Sequence of chain 1.E:
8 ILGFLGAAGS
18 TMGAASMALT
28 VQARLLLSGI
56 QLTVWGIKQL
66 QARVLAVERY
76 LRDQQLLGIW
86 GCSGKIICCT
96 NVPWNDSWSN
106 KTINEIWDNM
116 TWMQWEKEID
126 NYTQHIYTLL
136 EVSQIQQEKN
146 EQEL

Binding-site contacts:
Ligand atom C13 contacts residue ILE91 of chain 1.B at 4.2 Å (hydrophobic).
Ligand atom C11 contacts residue PHE11 of chain 1.B at 4.3 Å (hydrophobic).
Ligand atom C22 contacts residue PHE11 of chain 1.B at 3.9 Å (hydrophobic).
Ligand atom C13 contacts residue PHE11 of chain 1.B at 4.0 Å (hydrophobic).
Ligand atom C21 contacts residue VAL72 of chain 1.B at 4.3 Å (hydrophobic).
Ligand atom C05 contacts residue ALA30 of chain 1.B at 4.2 Å (hydrophobic).
Ligand atom N04 contacts residue GLN80 of chain 1.E at 4.3 Å.
Ligand atom C12 contacts residue PHE11 of chain 1.B at 4.2 Å (hydrophobic).
Ligand atom C14 contacts residue PHE11 of chain 1.B at 3.8 Å (hydrophobic).
Ligand atom C07 contacts residue LEU81 of chain 1.E at 4.0 Å (hydrophobic).
Ligand atom C21 contacts residue ALA71 of chain 1.B at 4.3 Å (hydrophobic).
Ligand atom C22 contacts residue TYR75 of chain 1.B at 3.6 Å (hydrophobic).
Ligand atom C09 contacts residue PHE11 of chain 1.B at 4.2 Å (hydrophobic).
Ligand atom C21 contacts residue TYR75 of chain 1.B at 4.2 Å (hydrophobic).
Ligand atom C08 contacts residue PHE11 of chain 1.B at 4.3 Å (hydrophobic).
Ligand atom C25 contacts residue LEU81 of chain 1.E at 4.3 Å (hydrophobic).
Ligand atom C07 contacts residue LEU26 of chain 1.B at 4.2 Å (hydrophobic).
Ligand atom C23 contacts residue LEU76 of chain 1.E at 4.2 Å (hydrophobic).
Ligand atom C02 contacts residue LEU26 of chain 1.B at 3.6 Å (hydrophobic).
Ligand atom N18 contacts residue PHE11 of chain 1.B at 4.0 Å.
Ligand atom C01 contacts residue THR27 of chain 1.B at 3.7 Å.
Ligand atom C14 contacts residue ARG77 of chain 1.E at 4.3 Å.
Ligand atom C06 contacts residue LEU81 of chain 1.E at 4.0 Å (hydrophobic).
Ligand atom C08 contacts residue LEU33 of chain 1.B at 4.2 Å (hydrophobic).
Ligand atom C16 contacts residue PHE11 of chain 1.B at 3.7 Å (hydrophobic).
Ligand atom O17 contacts residue PHE11 of chain 1.B at 3.9 Å.
Ligand atom O26 contacts residue ALA30 of chain 1.B at 3.9 Å.
Ligand atom C02 contacts residue ALA30 of chain 1.B at 4.3 Å (hydrophobic).
Ligand atom C20 contacts residue ILE8 of chain 1.B at 3.9 Å (hydrophobic).
Ligand atom C15 contacts residue PHE11 of chain 1.B at 3.8 Å (hydrophobic).
Ligand atom C12 contacts residue GLN80 of chain 1.E at 3.9 Å.
Ligand atom C24 contacts residue PHE11 of chain 1.B at 4.0 Å (hydrophobic).
Ligand atom C05 contacts residue LEU26 of chain 1.B at 4.3 Å (hydrophobic).
Ligand atom C07 contacts residue ALA30 of chain 1.B at 4.4 Å (hydrophobic).
Ligand atom O26 contacts residue LEU26 of chain 1.B at 3.2 Å.
Ligand atom C13 contacts residue GLN80 of chain 1.E at 4.1 Å.
Ligand atom C06 contacts residue LEU26 of chain 1.B at 4.3 Å (hydrophobic).
Ligand atom O17 contacts residue ILE8 of chain 1.B at 4.3 Å.
Ligand atom C08 contacts residue LEU81 of chain 1.E at 4.1 Å (hydrophobic).
Ligand atom C01 contacts residue LEU26 of chain 1.B at 3.4 Å (hydrophobic).

This small molecule binds to this protein.
Small molecule (SMILES): Cc1nnc(-c2cccc(-c3cccc(C(=O)N4CCCCC4)c3)c2)o1

Sequence of chain 1.B:
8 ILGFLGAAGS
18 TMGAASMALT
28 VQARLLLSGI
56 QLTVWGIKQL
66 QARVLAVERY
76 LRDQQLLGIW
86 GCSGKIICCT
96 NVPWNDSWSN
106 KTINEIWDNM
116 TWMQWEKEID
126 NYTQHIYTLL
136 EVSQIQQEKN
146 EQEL